Sequence of chain 1.C:
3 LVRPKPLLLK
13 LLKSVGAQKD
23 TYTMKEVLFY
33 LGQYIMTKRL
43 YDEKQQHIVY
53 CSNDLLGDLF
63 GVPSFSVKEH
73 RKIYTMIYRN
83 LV

Sequence of chain 2.C:
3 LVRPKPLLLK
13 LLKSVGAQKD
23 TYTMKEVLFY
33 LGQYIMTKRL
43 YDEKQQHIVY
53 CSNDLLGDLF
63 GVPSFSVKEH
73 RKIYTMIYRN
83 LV

Binding-site contacts:
Ligand atom C contacts residue VAL69 of chain 2.C at 3.6 Å (hydrophobic).
Ligand atom CB contacts residue PHE31 of chain 1.C at 3.4 Å (hydrophobic).
Ligand atom NE1 contacts residue GLY34 of chain 2.C at 3.3 Å.
Ligand atom CA contacts residue GLN48 of chain 2.C at 3.6 Å.
Ligand atom O contacts residue TYR76 of chain 2.C at 2.5 Å (h-bond).
Ligand atom O contacts residue VAL69 of chain 2.C at 3.5 Å.
Ligand atom C contacts residue TYR32 of chain 1.C at 3.8 Å (hydrophobic).
Ligand atom CB contacts residue TYR32 of chain 1.C at 3.4 Å (hydrophobic).
Ligand atom CE1 contacts residue VAL69 of chain 2.C at 3.6 Å (hydrophobic).
Ligand atom N contacts residue GLN35 of chain 1.C at 3.2 Å (h-bond).
Ligand atom N contacts residue GLN48 of chain 2.C at 3.1 Å (h-bond).
Ligand atom CD2 contacts residue HIS72 of chain 2.C at 3.5 Å.
Ligand atom CB contacts residue GLN35 of chain 1.C at 3.4 Å.
Ligand atom CB contacts residue GLN35 of chain 1.C at 3.5 Å.
Ligand atom N contacts residue GLN35 of chain 1.C at 2.9 Å (h-bond).
Ligand atom CD1 contacts residue GLN48 of chain 2.C at 3.5 Å.
Ligand atom CE1 contacts residue ILE37 of chain 2.C at 3.5 Å (hydrophobic).
Ligand atom CD1 contacts residue GLY34 of chain 2.C at 3.7 Å.
Ligand atom NE1 contacts residue LEU30 of chain 2.C at 2.9 Å (h-bond).
Ligand atom CB contacts residue VAL69 of chain 2.C at 3.7 Å (hydrophobic).
Ligand atom CB contacts residue GLN48 of chain 2.C at 3.5 Å.
Ligand atom CA contacts residue GLN48 of chain 2.C at 3.5 Å.
Ligand atom C contacts residue GLN35 of chain 1.C at 3.6 Å.
Ligand atom CB contacts residue GLN35 of chain 1.C at 3.6 Å.
Ligand atom CE1 contacts residue LYS70 of chain 2.C at 3.5 Å.
Ligand atom CD2 contacts residue MET38 of chain 2.C at 3.5 Å (hydrophobic).
Ligand atom OG contacts residue PHE31 of chain 1.C at 3.4 Å.
Ligand atom N contacts residue TYR32 of chain 1.C at 3.7 Å.
Ligand atom CE2 contacts residue GLY34 of chain 2.C at 3.5 Å.
Ligand atom CG contacts residue PHE31 of chain 1.C at 3.7 Å (hydrophobic).
Ligand atom CZ contacts residue ILE37 of chain 2.C at 3.4 Å (hydrophobic).
Ligand atom O contacts residue GLN48 of chain 2.C at 3.6 Å.
Ligand atom CE1 contacts residue VAL51 of chain 2.C at 3.7 Å (hydrophobic).
Ligand atom CZ2 contacts residue GLY34 of chain 2.C at 3.6 Å.
Ligand atom CD2 contacts residue HIS49 of chain 2.C at 3.6 Å.
Ligand atom CE2 contacts residue HIS49 of chain 2.C at 3.6 Å.
Ligand atom CE2 contacts residue LEU30 of chain 2.C at 3.7 Å (hydrophobic).
Ligand atom C contacts residue TYR76 of chain 2.C at 3.5 Å (hydrophobic).
Ligand atom CZ2 contacts residue LEU33 of chain 2.C at 3.7 Å (hydrophobic).
Ligand atom CA contacts residue GLN35 of chain 1.C at 3.6 Å.

A protein and the small-molecule ligand that binds it are described below.
Small molecule (SMILES): CC(C)C[C@H](NC(=O)[C@H](C)NC(=O)[C@H](CC1=c2ccccc2=NC1)NC(=O)[C@H](Cc1ccc(O)cc1)NC(=O)[C@H](CCC(=O)O)NC(=O)[C@H](C)NC(=O)[C@H](Cc1ccccc1)NC(=O)[C@H](CO)NC(=O)[C@@H](N)[C@@H](C)O)C(=O)N[C@@H](CC(C)C)C(=O)N[C@H](C=O)CO